Sequence of chain 3.A:
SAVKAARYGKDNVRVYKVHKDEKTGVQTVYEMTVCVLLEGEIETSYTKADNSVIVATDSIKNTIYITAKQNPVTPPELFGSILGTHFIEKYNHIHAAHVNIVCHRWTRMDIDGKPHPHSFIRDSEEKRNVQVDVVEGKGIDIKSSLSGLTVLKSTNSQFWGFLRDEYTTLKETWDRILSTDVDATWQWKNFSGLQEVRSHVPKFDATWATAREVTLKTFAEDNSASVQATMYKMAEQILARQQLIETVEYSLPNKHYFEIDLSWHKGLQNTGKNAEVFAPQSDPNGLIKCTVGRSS

This protein binds this small molecule.
Small molecule (SMILES): O=C1N=C2NC(=O)NC(=O)[C@]2(OO)N1

Binding-site contacts:
Ligand atom O3 contacts residue ASN255 of chain 3.A at 3.1 Å (h-bond).
Ligand atom C8 contacts residue URC1 of chain 3.E at 0.1 Å.
Ligand atom C4 contacts residue URC1 of chain 3.E at 0.3 Å.
Ligand atom N9 contacts residue PHE160 of chain 3.A at 3.5 Å.
Ligand atom N7 contacts residue URC1 of chain 3.E at 0.4 Å (h-bond).
Ligand atom O11 contacts residue URC1 of chain 3.E at 0.1 Å (h-bond).
Ligand atom O2 contacts residue URC1 of chain 3.E at 2.1 Å.
Ligand atom C5 contacts residue URC1 of chain 3.E at 0.6 Å.
Ligand atom C5 contacts residue OXY1 of chain 3.D at 2.6 Å.
Ligand atom C8 contacts residue OXY1 of chain 3.D at 3.3 Å.
Ligand atom O11 contacts residue SER227 of chain 3.A at 3.4 Å.
Ligand atom C8 contacts residue THR58 of chain 1.A at 3.2 Å.
Ligand atom N1 contacts residue URC1 of chain 3.E at 0.1 Å (h-bond).
Ligand atom C6 contacts residue OXY1 of chain 3.D at 3.4 Å.
Ligand atom N1 contacts residue PHE160 of chain 3.A at 3.4 Å.
Ligand atom C6 contacts residue URC1 of chain 3.E at 0.1 Å.
Ligand atom C2 contacts residue URC1 of chain 3.E at 0.1 Å.
Ligand atom O24 contacts residue THR58 of chain 1.A at 3.3 Å (h-bond).
Ligand atom O3 contacts residue THR58 of chain 1.A at 2.7 Å (h-bond).
Ligand atom O13 contacts residue URC1 of chain 3.E at 0.1 Å (h-bond).
Ligand atom N3 contacts residue ARG177 of chain 3.A at 3.0 Å (salt-bridge).
Ligand atom O11 contacts residue VAL228 of chain 3.A at 2.9 Å (h-bond).
Ligand atom O24 contacts residue URC1 of chain 3.E at 0.1 Å (h-bond).
Ligand atom N7 contacts residue THR58 of chain 1.A at 2.7 Å (h-bond).
Ligand atom O3 contacts residue URC1 of chain 3.E at 3.0 Å.
Ligand atom O2 contacts residue OXY1 of chain 3.D at 1.2 Å (h-bond).
Ligand atom O24 contacts residue ASP59 of chain 1.A at 2.9 Å (salt-bridge).
Ligand atom N3 contacts residue ASN255 of chain 3.A at 3.2 Å (h-bond).
Ligand atom O3 contacts residue OXY1 of chain 3.D at 0.4 Å (h-bond).
Ligand atom O13 contacts residue ILE55 of chain 1.A at 3.4 Å.
Ligand atom N3 contacts residue URC1 of chain 3.E at 0.1 Å (h-bond).
Ligand atom N9 contacts residue OXY1 of chain 3.D at 3.3 Å (h-bond).
Ligand atom C4 contacts residue OXY1 of chain 3.D at 3.1 Å.
Ligand atom O11 contacts residue ARG177 of chain 3.A at 2.9 Å (salt-bridge).
Ligand atom N7 contacts residue OXY1 of chain 3.D at 3.2 Å (h-bond).
Ligand atom O2 contacts residue THR58 of chain 1.A at 3.2 Å (h-bond).
Ligand atom O13 contacts residue GLN229 of chain 3.A at 2.9 Å (h-bond).
Ligand atom N9 contacts residue URC1 of chain 3.E at 0.1 Å (h-bond).
Ligand atom N1 contacts residue GLN229 of chain 3.A at 3.0 Å (h-bond).
Ligand atom O24 contacts residue LEU171 of chain 3.A at 3.4 Å.

Sequence of chain 1.A:
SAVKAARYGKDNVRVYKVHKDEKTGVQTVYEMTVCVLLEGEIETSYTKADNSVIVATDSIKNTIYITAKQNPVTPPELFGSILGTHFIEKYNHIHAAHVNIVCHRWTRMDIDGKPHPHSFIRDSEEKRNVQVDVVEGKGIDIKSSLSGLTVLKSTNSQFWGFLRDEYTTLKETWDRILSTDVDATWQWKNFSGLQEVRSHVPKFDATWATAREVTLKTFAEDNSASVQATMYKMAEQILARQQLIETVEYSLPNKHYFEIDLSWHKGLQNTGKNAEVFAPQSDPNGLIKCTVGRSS